Binding-site contacts:
Ligand atom CG contacts residue GLY95 of chain 1.B at 3.9 Å.
Ligand atom OXT contacts residue SER65 of chain 1.B at 2.4 Å (h-bond).
Ligand atom CG contacts residue VAL96 of chain 1.B at 3.8 Å (hydrophobic).
Ligand atom C contacts residue ASP97 of chain 1.B at 4.4 Å.
Ligand atom O contacts residue GLY95 of chain 1.B at 3.5 Å.
Ligand atom OD1 contacts residue GLY95 of chain 1.B at 4.3 Å.
Ligand atom O contacts residue GLN66 of chain 1.B at 4.0 Å.
Ligand atom C contacts residue GLY95 of chain 1.B at 3.5 Å.
Ligand atom N contacts residue ASN255 of chain 1.A at 3.5 Å (h-bond).
Ligand atom N contacts residue ASP97 of chain 1.B at 3.1 Å (salt-bridge).
Ligand atom CA contacts residue GLU290 of chain 1.A at 3.4 Å.
Ligand atom OD2 contacts residue GLY95 of chain 1.B at 3.5 Å.
Ligand atom OXT contacts residue VAL96 of chain 1.B at 3.5 Å (h-bond).
Ligand atom OXT contacts residue GLN66 of chain 1.B at 3.8 Å.
Ligand atom C contacts residue SER65 of chain 1.B at 3.4 Å.
Ligand atom OXT contacts residue GLY95 of chain 1.B at 3.2 Å.
Ligand atom OXT contacts residue GLY64 of chain 1.B at 4.4 Å.
Ligand atom CB contacts residue VAL96 of chain 1.B at 4.0 Å (hydrophobic).
Ligand atom CB contacts residue GLU290 of chain 1.A at 3.9 Å.
Ligand atom N contacts residue GLN66 of chain 1.B at 3.3 Å (h-bond).
Ligand atom CB contacts residue ASP97 of chain 1.B at 3.8 Å.
Ligand atom CA contacts residue GLN66 of chain 1.B at 4.0 Å.
Ligand atom OXT contacts residue ASP97 of chain 1.B at 3.6 Å.
Ligand atom OD2 contacts residue ALA121 of chain 1.B at 3.3 Å (h-bond).
Ligand atom C contacts residue GLY64 of chain 1.B at 4.2 Å.
Ligand atom OD2 contacts residue VAL96 of chain 1.B at 3.0 Å (h-bond).
Ligand atom CA contacts residue ASP97 of chain 1.B at 4.1 Å.
Ligand atom CG contacts residue ALA121 of chain 1.B at 4.1 Å (hydrophobic).
Ligand atom N contacts residue GLU290 of chain 1.A at 2.6 Å (salt-bridge).
Ligand atom C contacts residue VAL96 of chain 1.B at 4.2 Å (hydrophobic).
Ligand atom O contacts residue SER65 of chain 1.B at 3.0 Å (h-bond).
Ligand atom O contacts residue ILE63 of chain 1.B at 4.3 Å.
Ligand atom C contacts residue GLN66 of chain 1.B at 3.7 Å.
Ligand atom O contacts residue GLY64 of chain 1.B at 3.4 Å.

Sequence of chain 1.B:
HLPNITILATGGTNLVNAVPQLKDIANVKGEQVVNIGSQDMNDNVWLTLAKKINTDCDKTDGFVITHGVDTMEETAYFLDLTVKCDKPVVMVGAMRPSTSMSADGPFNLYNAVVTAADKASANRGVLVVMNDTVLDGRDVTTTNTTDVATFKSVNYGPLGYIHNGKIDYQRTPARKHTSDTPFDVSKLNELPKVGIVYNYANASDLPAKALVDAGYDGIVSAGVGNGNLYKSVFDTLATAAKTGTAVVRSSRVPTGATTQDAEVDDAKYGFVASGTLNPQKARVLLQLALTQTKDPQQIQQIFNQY

This protein binds this small molecule.
Small molecule (SMILES): N[C@@H](CC(=O)O)C(=O)O

Sequence of chain 1.A:
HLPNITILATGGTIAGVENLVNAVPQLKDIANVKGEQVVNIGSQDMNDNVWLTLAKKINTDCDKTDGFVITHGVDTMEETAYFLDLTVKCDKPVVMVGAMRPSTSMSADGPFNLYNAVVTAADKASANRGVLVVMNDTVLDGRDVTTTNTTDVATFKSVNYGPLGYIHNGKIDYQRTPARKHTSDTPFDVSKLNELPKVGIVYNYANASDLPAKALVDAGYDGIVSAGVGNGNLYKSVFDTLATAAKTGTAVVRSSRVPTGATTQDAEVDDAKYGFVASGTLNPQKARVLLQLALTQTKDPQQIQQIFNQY